Sequence of chain 1.Q:
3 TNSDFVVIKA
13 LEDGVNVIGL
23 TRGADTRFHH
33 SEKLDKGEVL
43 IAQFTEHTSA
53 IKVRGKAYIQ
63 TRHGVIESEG

Sequence of chain 1.R:
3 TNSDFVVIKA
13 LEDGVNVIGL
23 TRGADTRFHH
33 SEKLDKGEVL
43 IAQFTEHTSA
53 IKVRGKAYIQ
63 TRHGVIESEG

Binding-site contacts:
Ligand atom N contacts residue GLY25 of chain 1.R at 2.6 Å (h-bond).
Ligand atom NE1 contacts residue SER51 of chain 1.R at 4.0 Å.
Ligand atom CE2 contacts residue GLN45 of chain 1.Q at 3.9 Å.
Ligand atom NE1 contacts residue ALA44 of chain 1.Q at 3.8 Å.
Ligand atom N contacts residue ARG24 of chain 1.R at 3.9 Å.
Ligand atom O contacts residue GLY25 of chain 1.R at 3.0 Å (h-bond).
Ligand atom CG contacts residue SER51 of chain 1.R at 3.8 Å.
Ligand atom CA contacts residue SER51 of chain 1.R at 4.0 Å.
Ligand atom O contacts residue THR47 of chain 1.Q at 3.6 Å.
Ligand atom CB contacts residue THR28 of chain 1.R at 3.3 Å.
Ligand atom CZ2 contacts residue THR50 of chain 1.Q at 4.0 Å.
Ligand atom CD1 contacts residue THR47 of chain 1.Q at 3.8 Å.
Ligand atom C contacts residue THR47 of chain 1.Q at 3.5 Å.
Ligand atom CE3 contacts residue HIS32 of chain 1.Q at 3.9 Å.
Ligand atom CE2 contacts residue ALA44 of chain 1.Q at 3.9 Å (hydrophobic).
Ligand atom CB contacts residue THR23 of chain 1.R at 3.8 Å.
Ligand atom OXT contacts residue HIS49 of chain 1.Q at 3.8 Å.
Ligand atom N contacts residue ASP27 of chain 1.R at 3.0 Å (salt-bridge).
Ligand atom O contacts residue SER51 of chain 1.R at 2.8 Å (h-bond).
Ligand atom C contacts residue THR50 of chain 1.Q at 4.0 Å.
Ligand atom NE1 contacts residue GLN45 of chain 1.Q at 2.9 Å (h-bond).
Ligand atom OXT contacts residue THR50 of chain 1.Q at 2.9 Å (h-bond).
Ligand atom N contacts residue THR23 of chain 1.R at 3.0 Å (h-bond).
Ligand atom CD1 contacts residue SER51 of chain 1.R at 3.4 Å.
Ligand atom OXT contacts residue HIS31 of chain 1.Q at 4.0 Å.
Ligand atom CB contacts residue SER51 of chain 1.R at 3.5 Å.
Ligand atom CD1 contacts residue GLN45 of chain 1.Q at 3.7 Å.
Ligand atom CZ3 contacts residue HIS32 of chain 1.Q at 4.0 Å.
Ligand atom CZ3 contacts residue GLY21 of chain 1.Q at 3.6 Å.
Ligand atom O contacts residue ARG24 of chain 1.R at 3.6 Å.
Ligand atom N contacts residue THR28 of chain 1.R at 2.9 Å (h-bond).
Ligand atom CA contacts residue THR28 of chain 1.R at 3.2 Å.
Ligand atom C contacts residue SER51 of chain 1.R at 3.6 Å.
Ligand atom CA contacts residue GLY25 of chain 1.R at 3.5 Å.
Ligand atom CH2 contacts residue GLY21 of chain 1.Q at 3.5 Å.
Ligand atom OXT contacts residue THR47 of chain 1.Q at 2.5 Å (h-bond).
Ligand atom C contacts residue GLY25 of chain 1.R at 3.4 Å.
Ligand atom CZ2 contacts residue ILE53 of chain 1.Q at 3.9 Å (hydrophobic).
Ligand atom CZ2 contacts residue ALA44 of chain 1.Q at 3.8 Å (hydrophobic).
Ligand atom CA contacts residue THR23 of chain 1.R at 3.9 Å.

A small-molecule ligand and the protein it binds are described below.
Small molecule (SMILES): N[C@@H](Cc1c[nH]c2ccccc12)C(=O)O